This protein binds this small molecule.
Small molecule (SMILES): CC(=O)N[C@@H]1[C@@H](O)[C@H](O)[C@@H](CO)O[C@H]1O

Binding-site contacts:
Ligand atom C5 contacts residue ASN55 of chain 1.A at 3.7 Å.
Ligand atom C1 contacts residue ASN55 of chain 1.A at 1.4 Å.
Ligand atom O6 contacts residue LEU47 of chain 1.A at 3.5 Å.
Ligand atom C6 contacts residue LEU47 of chain 1.A at 3.5 Å (hydrophobic).
Ligand atom C5 contacts residue LEU47 of chain 1.A at 4.5 Å (hydrophobic).
Ligand atom N2 contacts residue ASN55 of chain 1.A at 2.9 Å (h-bond).
Ligand atom O5 contacts residue LEU47 of chain 1.A at 4.2 Å.
Ligand atom C4 contacts residue ASN55 of chain 1.A at 4.2 Å.
Ligand atom C7 contacts residue ASN55 of chain 1.A at 3.1 Å.
Ligand atom O5 contacts residue ASN55 of chain 1.A at 2.4 Å (h-bond).
Ligand atom C2 contacts residue ASN55 of chain 1.A at 2.4 Å.
Ligand atom C8 contacts residue ASN55 of chain 1.A at 4.2 Å.
Ligand atom C3 contacts residue ASN55 of chain 1.A at 3.8 Å.
Ligand atom O7 contacts residue ASN55 of chain 1.A at 3.0 Å (h-bond).

Sequence of chain 1.A:
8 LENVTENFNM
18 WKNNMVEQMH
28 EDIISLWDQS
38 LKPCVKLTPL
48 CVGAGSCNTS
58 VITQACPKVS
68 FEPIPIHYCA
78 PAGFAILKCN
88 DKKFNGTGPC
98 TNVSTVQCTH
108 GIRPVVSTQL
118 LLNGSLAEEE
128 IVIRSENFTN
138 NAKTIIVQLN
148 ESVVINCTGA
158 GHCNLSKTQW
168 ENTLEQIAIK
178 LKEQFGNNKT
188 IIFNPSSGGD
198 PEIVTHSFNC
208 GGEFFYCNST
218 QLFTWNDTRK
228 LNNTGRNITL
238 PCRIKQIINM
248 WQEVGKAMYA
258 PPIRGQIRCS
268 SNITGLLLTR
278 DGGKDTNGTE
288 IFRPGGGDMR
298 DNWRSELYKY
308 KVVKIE